Sequence of chain 2.A:
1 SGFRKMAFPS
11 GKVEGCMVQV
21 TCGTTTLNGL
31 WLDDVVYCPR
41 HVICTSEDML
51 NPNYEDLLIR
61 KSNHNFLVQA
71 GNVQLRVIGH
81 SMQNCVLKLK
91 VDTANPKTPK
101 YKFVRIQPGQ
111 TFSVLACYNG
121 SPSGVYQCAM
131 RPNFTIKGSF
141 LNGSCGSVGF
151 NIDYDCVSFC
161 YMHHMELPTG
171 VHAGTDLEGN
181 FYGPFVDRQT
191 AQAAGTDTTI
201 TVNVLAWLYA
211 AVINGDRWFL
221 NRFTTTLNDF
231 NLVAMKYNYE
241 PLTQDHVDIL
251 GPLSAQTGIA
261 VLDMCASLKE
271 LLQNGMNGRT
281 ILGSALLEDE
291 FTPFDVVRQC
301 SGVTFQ

Binding-site contacts:
Ligand atom C22 contacts residue HIS41 of chain 1.A at 3.6 Å.
Ligand atom N20 contacts residue GLU166 of chain 1.A at 3.2 Å (salt-bridge).
Ligand atom O15 contacts residue GLU166 of chain 1.A at 3.0 Å (salt-bridge).
Ligand atom C4 contacts residue SER144 of chain 1.A at 3.7 Å.
Ligand atom N46 contacts residue SER144 of chain 1.A at 3.6 Å (h-bond).
Ligand atom C38 contacts residue LEU141 of chain 1.A at 3.8 Å (hydrophobic).
Ligand atom N16 contacts residue GLU166 of chain 1.A at 3.0 Å (salt-bridge).
Ligand atom C27 contacts residue GLN192 of chain 1.A at 3.4 Å.
Ligand atom C41 contacts residue HIS163 of chain 1.A at 3.8 Å.
Ligand atom C1 contacts residue CYS145 of chain 1.A at 2.8 Å (hydrophobic).
Ligand atom C26 contacts residue ARG188 of chain 1.A at 3.8 Å.
Ligand atom N3 contacts residue CYS145 of chain 1.A at 3.0 Å (h-bond).
Ligand atom C25 contacts residue THR190 of chain 1.A at 3.6 Å.
Ligand atom O15 contacts residue MET165 of chain 1.A at 3.4 Å.
Ligand atom O42 contacts residue GLU166 of chain 1.A at 3.5 Å.
Ligand atom N46 contacts residue GLY143 of chain 1.A at 3.7 Å.
Ligand atom O42 contacts residue PHE140 of chain 1.A at 3.6 Å.
Ligand atom C12 contacts residue HIS41 of chain 1.A at 3.6 Å.
Ligand atom O42 contacts residue HIS172 of chain 1.A at 3.6 Å.
Ligand atom N3 contacts residue HIS164 of chain 1.A at 3.2 Å (h-bond).
Ligand atom O19 contacts residue GLN189 of chain 1.A at 3.1 Å (h-bond).
Ligand atom C38 contacts residue ASN142 of chain 1.A at 3.6 Å.
Ligand atom C28 contacts residue LEU167 of chain 1.A at 3.8 Å (hydrophobic).
Ligand atom C6 contacts residue HIS164 of chain 1.A at 3.6 Å.
Ligand atom C27 contacts residue MET165 of chain 1.A at 3.4 Å (hydrophobic).
Ligand atom C4 contacts residue CYS145 of chain 1.A at 3.4 Å (hydrophobic).
Ligand atom C8 contacts residue HIS164 of chain 1.A at 3.4 Å.
Ligand atom O42 contacts residue HIS163 of chain 1.A at 2.6 Å (h-bond).
Ligand atom N40 contacts residue GLU166 of chain 1.A at 3.1 Å (salt-bridge).
Ligand atom C25 contacts residue ARG188 of chain 1.A at 3.4 Å.
Ligand atom N46 contacts residue CYS145 of chain 1.A at 2.6 Å.
Ligand atom C26 contacts residue GLN192 of chain 1.A at 3.7 Å.
Ligand atom C30 contacts residue THR190 of chain 1.A at 3.5 Å.
Ligand atom C39 contacts residue LEU141 of chain 1.A at 3.9 Å (hydrophobic).
Ligand atom C18 contacts residue GLU166 of chain 1.A at 3.6 Å.
Ligand atom N40 contacts residue PHE140 of chain 1.A at 3.3 Å (h-bond).
Ligand atom C2 contacts residue CYS145 of chain 1.A at 1.8 Å (hydrophobic).
Ligand atom C41 contacts residue GLU166 of chain 1.A at 3.5 Å.
Ligand atom C26 contacts residue MET165 of chain 1.A at 3.5 Å (hydrophobic).
Ligand atom C34 contacts residue GLN189 of chain 1.A at 3.6 Å.

Sequence of chain 1.A:
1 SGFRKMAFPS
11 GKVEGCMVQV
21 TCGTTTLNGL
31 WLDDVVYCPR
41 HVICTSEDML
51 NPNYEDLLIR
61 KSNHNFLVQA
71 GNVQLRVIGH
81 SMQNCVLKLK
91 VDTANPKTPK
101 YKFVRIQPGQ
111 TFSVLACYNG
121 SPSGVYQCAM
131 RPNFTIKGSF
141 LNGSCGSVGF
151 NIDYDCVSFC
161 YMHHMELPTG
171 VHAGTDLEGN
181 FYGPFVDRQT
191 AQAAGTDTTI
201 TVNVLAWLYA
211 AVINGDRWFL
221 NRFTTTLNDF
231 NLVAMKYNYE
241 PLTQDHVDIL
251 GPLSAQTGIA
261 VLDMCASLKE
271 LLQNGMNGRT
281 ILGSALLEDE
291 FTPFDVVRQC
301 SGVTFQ

The protein below binds the small molecule below.
Small molecule (SMILES): [H]/N=C\[C@H](C[C@@H]1CCNC1=O)NC(=O)[C@@H]1[C@@H]2[C@H](CN1C(=O)[C@@H](NC(=O)NC1(CS(=O)(=O)C(C)(C)C)CCCCC1)C(C)(C)C)C2(C)C